Sequence of chain 13.C:
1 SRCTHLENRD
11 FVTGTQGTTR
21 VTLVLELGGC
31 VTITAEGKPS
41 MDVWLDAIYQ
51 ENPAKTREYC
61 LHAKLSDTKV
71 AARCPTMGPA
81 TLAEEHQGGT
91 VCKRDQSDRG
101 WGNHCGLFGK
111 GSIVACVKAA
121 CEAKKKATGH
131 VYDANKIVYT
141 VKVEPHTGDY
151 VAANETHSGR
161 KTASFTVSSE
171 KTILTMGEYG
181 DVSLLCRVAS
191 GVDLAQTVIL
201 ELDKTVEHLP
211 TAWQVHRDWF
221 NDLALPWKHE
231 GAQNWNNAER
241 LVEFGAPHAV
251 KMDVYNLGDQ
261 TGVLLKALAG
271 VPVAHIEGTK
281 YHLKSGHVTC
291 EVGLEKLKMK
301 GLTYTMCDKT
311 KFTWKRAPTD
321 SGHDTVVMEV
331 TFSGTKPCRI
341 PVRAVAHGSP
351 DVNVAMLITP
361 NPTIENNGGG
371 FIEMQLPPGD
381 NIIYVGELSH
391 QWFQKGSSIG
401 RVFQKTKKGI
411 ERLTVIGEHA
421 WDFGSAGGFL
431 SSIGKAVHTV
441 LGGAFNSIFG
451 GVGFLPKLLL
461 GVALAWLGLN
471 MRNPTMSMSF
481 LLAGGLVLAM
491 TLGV

A protein and the small-molecule ligand that binds it are described below.
Small molecule (SMILES): CC(=O)N[C@H]1[C@H](O[C@H]2[C@H](O)[C@@H](NC(C)=O)CO[C@@H]2CO[C@@H]2O[C@@H](C)[C@@H](O)[C@@H](O)[C@@H]2O)O[C@H](CO)[C@@H](O)[C@@H]1O

Binding-site contacts:
Ligand atom O6 contacts residue HIS104 of chain 46.C at 4.4 Å.
Ligand atom C8 contacts residue ASN154 of chain 13.C at 3.6 Å.
Ligand atom C1 contacts residue HIS104 of chain 46.C at 3.6 Å.
Ligand atom O7 contacts residue ASN154 of chain 13.C at 3.2 Å (h-bond).
Ligand atom C2 contacts residue ASN154 of chain 13.C at 2.4 Å.
Ligand atom C1 contacts residue ASN154 of chain 13.C at 1.4 Å.
Ligand atom N2 contacts residue ASN154 of chain 13.C at 2.8 Å (h-bond).
Ligand atom C5 contacts residue HIS104 of chain 46.C at 3.1 Å.
Ligand atom C8 contacts residue HIS104 of chain 46.C at 3.9 Å.
Ligand atom O7 contacts residue GLU155 of chain 13.C at 3.8 Å.
Ligand atom C3 contacts residue ASN154 of chain 13.C at 3.8 Å.
Ligand atom O5 contacts residue HIS104 of chain 46.C at 4.0 Å.
Ligand atom C7 contacts residue GLU155 of chain 13.C at 4.2 Å.
Ligand atom C7 contacts residue ASN154 of chain 13.C at 3.4 Å.
Ligand atom C4 contacts residue ASN154 of chain 13.C at 4.3 Å.
Ligand atom C5 contacts residue ASN154 of chain 13.C at 4.3 Å.
Ligand atom C1 contacts residue HIS104 of chain 46.C at 4.3 Å.
Ligand atom C6 contacts residue HIS104 of chain 46.C at 3.3 Å.
Ligand atom C8 contacts residue GLU155 of chain 13.C at 3.6 Å.
Ligand atom C6 contacts residue ASN154 of chain 13.C at 3.8 Å.
Ligand atom C5 contacts residue ASN154 of chain 13.C at 3.7 Å.
Ligand atom O5 contacts residue HIS104 of chain 46.C at 2.9 Å.
Ligand atom O5 contacts residue ASN154 of chain 13.C at 2.4 Å (h-bond).

Sequence of chain 46.C:
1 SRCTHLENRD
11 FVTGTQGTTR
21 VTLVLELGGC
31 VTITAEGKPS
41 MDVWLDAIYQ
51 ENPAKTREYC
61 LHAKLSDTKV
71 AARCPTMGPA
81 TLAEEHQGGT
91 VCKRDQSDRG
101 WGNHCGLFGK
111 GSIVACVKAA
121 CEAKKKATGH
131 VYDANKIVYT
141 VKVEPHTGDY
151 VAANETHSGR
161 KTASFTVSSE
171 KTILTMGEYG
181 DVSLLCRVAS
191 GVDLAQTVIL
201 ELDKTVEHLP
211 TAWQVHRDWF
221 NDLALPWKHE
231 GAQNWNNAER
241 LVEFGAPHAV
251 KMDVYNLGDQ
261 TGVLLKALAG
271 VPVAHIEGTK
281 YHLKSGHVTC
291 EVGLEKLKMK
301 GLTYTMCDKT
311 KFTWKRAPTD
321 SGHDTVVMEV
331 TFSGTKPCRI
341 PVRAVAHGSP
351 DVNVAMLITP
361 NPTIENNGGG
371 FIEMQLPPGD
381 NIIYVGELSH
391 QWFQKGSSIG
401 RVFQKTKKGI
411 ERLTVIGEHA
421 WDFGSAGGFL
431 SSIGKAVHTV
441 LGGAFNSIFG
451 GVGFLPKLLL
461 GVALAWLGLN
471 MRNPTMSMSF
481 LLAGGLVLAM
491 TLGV